Binding-site contacts:
Ligand atom C27 contacts residue VAL189 of chain 1.A at 3.5 Å (hydrophobic).
Ligand atom O28 contacts residue LYS103 of chain 1.A at 3.4 Å.
Ligand atom N10 contacts residue LEU100 of chain 1.A at 3.8 Å.
Ligand atom C18 contacts residue TYR188 of chain 1.A at 3.6 Å (hydrophobic).
Ligand atom C24 contacts residue TRP229 of chain 1.A at 3.8 Å (hydrophobic).
Ligand atom N20 contacts residue TRP229 of chain 1.A at 3.8 Å.
Ligand atom C21 contacts residue TRP229 of chain 1.A at 3.6 Å (hydrophobic).
Ligand atom C1 contacts residue TYR318 of chain 1.A at 3.4 Å (hydrophobic).
Ligand atom O29 contacts residue TYR318 of chain 1.A at 3.3 Å.
Ligand atom C16 contacts residue LEU234 of chain 1.A at 3.9 Å (hydrophobic).
Ligand atom O15 contacts residue VAL106 of chain 1.A at 3.7 Å.
Ligand atom N20 contacts residue TYR188 of chain 1.A at 3.5 Å.
Ligand atom C19 contacts residue TRP229 of chain 1.A at 3.8 Å (hydrophobic).
Ligand atom C9 contacts residue LYS101 of chain 1.A at 3.6 Å.
Ligand atom C22 contacts residue LEU234 of chain 1.A at 3.9 Å (hydrophobic).
Ligand atom N10 contacts residue LYS103 of chain 1.A at 3.7 Å.
Ligand atom C23 contacts residue LEU100 of chain 1.A at 3.6 Å (hydrophobic).
Ligand atom C9 contacts residue LEU100 of chain 1.A at 3.8 Å (hydrophobic).
Ligand atom C18 contacts residue LEU234 of chain 1.A at 3.6 Å (hydrophobic).
Ligand atom C2 contacts residue HIS235 of chain 1.A at 3.3 Å.
Ligand atom C17 contacts residue LEU234 of chain 1.A at 3.7 Å (hydrophobic).
Ligand atom C27 contacts residue TYR188 of chain 1.A at 3.6 Å (hydrophobic).
Ligand atom O29 contacts residue LYS101 of chain 1.A at 3.5 Å (salt-bridge).
Ligand atom C21 contacts residue LEU234 of chain 1.A at 3.7 Å (hydrophobic).
Ligand atom O15 contacts residue PHE227 of chain 1.A at 3.5 Å.
Ligand atom C13 contacts residue VAL106 of chain 1.A at 4.0 Å (hydrophobic).
Ligand atom C11 contacts residue LYS103 of chain 1.A at 3.7 Å.
Ligand atom C25 contacts residue TYR188 of chain 1.A at 3.8 Å (hydrophobic).
Ligand atom N10 contacts residue LYS101 of chain 1.A at 2.9 Å (salt-bridge).
Ligand atom C11 contacts residue LYS101 of chain 1.A at 3.7 Å.
Ligand atom N20 contacts residue PHE227 of chain 1.A at 3.9 Å.
Ligand atom C13 contacts residue LEU100 of chain 1.A at 3.9 Å (hydrophobic).
Ligand atom C2 contacts residue TYR318 of chain 1.A at 3.9 Å (hydrophobic).
Ligand atom C22 contacts residue TYR188 of chain 1.A at 3.6 Å (hydrophobic).
Ligand atom C26 contacts residue TYR181 of chain 1.A at 3.4 Å (hydrophobic).
Ligand atom C19 contacts residue TYR188 of chain 1.A at 3.3 Å (hydrophobic).
Ligand atom O28 contacts residue LYS101 of chain 1.A at 3.7 Å.
Ligand atom C21 contacts residue TYR188 of chain 1.A at 3.3 Å (hydrophobic).
Ligand atom N8 contacts residue LEU100 of chain 1.A at 3.7 Å.
Ligand atom C27 contacts residue GLY190 of chain 1.A at 3.3 Å.

Sequence of chain 1.A:
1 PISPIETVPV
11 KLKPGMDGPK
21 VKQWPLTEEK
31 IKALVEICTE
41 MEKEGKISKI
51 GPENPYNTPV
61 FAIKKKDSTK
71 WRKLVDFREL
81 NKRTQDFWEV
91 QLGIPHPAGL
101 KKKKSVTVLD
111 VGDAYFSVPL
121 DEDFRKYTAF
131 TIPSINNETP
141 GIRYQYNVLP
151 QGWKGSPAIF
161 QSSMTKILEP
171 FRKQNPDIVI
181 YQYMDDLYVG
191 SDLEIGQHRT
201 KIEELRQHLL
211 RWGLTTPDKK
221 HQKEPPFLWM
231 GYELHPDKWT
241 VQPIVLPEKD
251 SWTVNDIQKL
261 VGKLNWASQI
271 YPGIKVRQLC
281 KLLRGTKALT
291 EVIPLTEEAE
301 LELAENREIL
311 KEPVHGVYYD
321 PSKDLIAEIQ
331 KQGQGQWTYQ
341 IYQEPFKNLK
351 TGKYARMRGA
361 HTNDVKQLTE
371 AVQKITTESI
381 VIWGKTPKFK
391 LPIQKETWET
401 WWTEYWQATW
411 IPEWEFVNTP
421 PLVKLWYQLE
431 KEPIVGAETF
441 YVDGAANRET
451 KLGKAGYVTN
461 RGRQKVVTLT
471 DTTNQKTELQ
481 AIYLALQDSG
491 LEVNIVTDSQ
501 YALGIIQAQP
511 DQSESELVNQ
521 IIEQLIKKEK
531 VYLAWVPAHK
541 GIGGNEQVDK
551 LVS

This protein binds this small molecule.
Small molecule (SMILES): CCn1c(C(=O)c2cc(C)cc(C#N)c2)c(C(C)C)c(=O)[nH]c1=O